The protein below binds the small molecule below.
Small molecule (SMILES): CC(=O)N[C@@H]1[C@@H](O)[C@H](O)[C@@H](CO)O[C@H]1O

Binding-site contacts:
Ligand atom C8 contacts residue PHE337 of chain 1.A at 4.4 Å (hydrophobic).
Ligand atom C6 contacts residue ASN338 of chain 1.A at 4.2 Å.
Ligand atom C2 contacts residue ASN338 of chain 1.A at 2.4 Å.
Ligand atom C3 contacts residue ASN338 of chain 1.A at 3.8 Å.
Ligand atom C1 contacts residue ASN338 of chain 1.A at 1.4 Å.
Ligand atom O6 contacts residue ASN338 of chain 1.A at 4.2 Å.
Ligand atom C8 contacts residue ASN338 of chain 1.A at 4.4 Å.
Ligand atom C5 contacts residue ASN338 of chain 1.A at 3.7 Å.
Ligand atom C4 contacts residue ASN338 of chain 1.A at 4.2 Å.
Ligand atom O7 contacts residue ASN338 of chain 1.A at 3.3 Å (h-bond).
Ligand atom O5 contacts residue ASN338 of chain 1.A at 2.4 Å (h-bond).
Ligand atom C7 contacts residue ASN338 of chain 1.A at 3.3 Å.
Ligand atom N2 contacts residue ASN338 of chain 1.A at 2.9 Å (h-bond).

Sequence of chain 1.A:
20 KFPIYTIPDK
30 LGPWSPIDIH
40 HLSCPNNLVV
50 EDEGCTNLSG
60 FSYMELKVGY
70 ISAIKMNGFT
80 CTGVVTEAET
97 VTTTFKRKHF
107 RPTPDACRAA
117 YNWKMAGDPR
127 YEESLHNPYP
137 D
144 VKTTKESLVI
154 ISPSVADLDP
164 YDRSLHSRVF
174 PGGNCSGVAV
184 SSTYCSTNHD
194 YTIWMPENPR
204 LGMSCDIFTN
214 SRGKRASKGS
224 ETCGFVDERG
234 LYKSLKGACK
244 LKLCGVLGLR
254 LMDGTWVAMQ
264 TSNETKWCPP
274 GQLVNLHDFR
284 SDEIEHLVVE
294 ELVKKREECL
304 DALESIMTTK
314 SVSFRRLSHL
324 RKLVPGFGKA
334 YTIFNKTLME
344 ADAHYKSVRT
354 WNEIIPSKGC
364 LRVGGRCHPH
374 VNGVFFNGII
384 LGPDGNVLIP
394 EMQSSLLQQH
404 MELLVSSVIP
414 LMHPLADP